This small molecule binds to this protein.
Small molecule (SMILES): O=C(O)[C@@H]1CCCN1

Sequence of chain 1.B:
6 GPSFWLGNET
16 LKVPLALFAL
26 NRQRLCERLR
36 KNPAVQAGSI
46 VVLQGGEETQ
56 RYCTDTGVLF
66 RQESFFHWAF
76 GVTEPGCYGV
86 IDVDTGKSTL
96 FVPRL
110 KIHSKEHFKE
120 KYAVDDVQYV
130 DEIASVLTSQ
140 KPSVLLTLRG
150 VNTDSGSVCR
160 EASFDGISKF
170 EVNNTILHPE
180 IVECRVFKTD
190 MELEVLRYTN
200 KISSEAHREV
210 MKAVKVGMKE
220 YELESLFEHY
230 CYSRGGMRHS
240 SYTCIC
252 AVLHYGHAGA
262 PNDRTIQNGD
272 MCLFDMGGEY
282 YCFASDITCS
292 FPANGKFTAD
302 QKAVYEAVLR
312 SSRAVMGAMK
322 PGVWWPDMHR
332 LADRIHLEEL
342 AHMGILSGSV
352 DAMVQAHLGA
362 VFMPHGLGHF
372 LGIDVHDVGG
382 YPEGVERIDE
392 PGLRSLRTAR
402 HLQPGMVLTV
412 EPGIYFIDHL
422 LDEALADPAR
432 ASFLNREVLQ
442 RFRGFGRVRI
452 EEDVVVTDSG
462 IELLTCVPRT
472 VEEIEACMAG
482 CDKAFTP

Binding-site contacts:
Ligand atom OXT contacts residue ARG398 of chain 1.B at 2.9 Å (salt-bridge).
Ligand atom CA contacts residue GLU412 of chain 1.B at 3.6 Å.
Ligand atom CD contacts residue ARG450 of chain 1.B at 3.9 Å.
Ligand atom N contacts residue MN1 of chain 1.I at 4.4 Å.
Ligand atom O contacts residue GLY1 of chain 1.K at 3.7 Å.
Ligand atom N contacts residue GLY1 of chain 1.K at 1.3 Å.
Ligand atom O contacts residue HIS377 of chain 1.B at 3.9 Å.
Ligand atom N contacts residue HIS377 of chain 1.B at 4.5 Å.
Ligand atom CG contacts residue HIS366 of chain 1.B at 4.0 Å.
Ligand atom CA contacts residue GLY1 of chain 1.K at 2.5 Å.
Ligand atom CG contacts residue GLU412 of chain 1.B at 3.8 Å.
Ligand atom CG contacts residue GLY1 of chain 1.K at 3.6 Å.
Ligand atom O contacts residue HIS370 of chain 1.B at 3.9 Å.
Ligand atom CD contacts residue ASP276 of chain 1.B at 4.2 Å.
Ligand atom C contacts residue ARG398 of chain 1.B at 3.6 Å.
Ligand atom CB contacts residue HIS366 of chain 1.B at 3.5 Å.
Ligand atom N contacts residue MN1 of chain 1.H at 4.0 Å.
Ligand atom CD contacts residue OH1 of chain 1.J at 3.7 Å.
Ligand atom CD contacts residue GLY1 of chain 1.K at 2.5 Å.
Ligand atom N contacts residue OH1 of chain 1.J at 3.1 Å (h-bond).
Ligand atom O contacts residue ARG398 of chain 1.B at 2.9 Å (salt-bridge).
Ligand atom OXT contacts residue GLY1 of chain 1.K at 3.1 Å.
Ligand atom CG contacts residue OH1 of chain 1.J at 4.3 Å.
Ligand atom CB contacts residue GLU412 of chain 1.B at 4.0 Å.
Ligand atom OXT contacts residue HIS377 of chain 1.B at 3.3 Å.
Ligand atom C contacts residue GLY1 of chain 1.K at 3.0 Å.
Ligand atom C contacts residue HIS370 of chain 1.B at 4.4 Å.
Ligand atom C contacts residue HIS377 of chain 1.B at 3.7 Å.
Ligand atom CA contacts residue MN1 of chain 1.H at 4.2 Å.
Ligand atom CB contacts residue GLY1 of chain 1.K at 3.6 Å.
Ligand atom CG contacts residue ARG450 of chain 1.B at 3.8 Å.
Ligand atom CD contacts residue GLU412 of chain 1.B at 4.2 Å.
Ligand atom N contacts residue GLU412 of chain 1.B at 3.8 Å.
Ligand atom CA contacts residue OH1 of chain 1.J at 3.8 Å.